A protein and the small-molecule ligand that binds it are described below.
Small molecule (SMILES): COc1ccccc1OCCNC[C@H](O)COc1cccc2[nH]c3ccccc3c12

Sequence of chain 1.B:
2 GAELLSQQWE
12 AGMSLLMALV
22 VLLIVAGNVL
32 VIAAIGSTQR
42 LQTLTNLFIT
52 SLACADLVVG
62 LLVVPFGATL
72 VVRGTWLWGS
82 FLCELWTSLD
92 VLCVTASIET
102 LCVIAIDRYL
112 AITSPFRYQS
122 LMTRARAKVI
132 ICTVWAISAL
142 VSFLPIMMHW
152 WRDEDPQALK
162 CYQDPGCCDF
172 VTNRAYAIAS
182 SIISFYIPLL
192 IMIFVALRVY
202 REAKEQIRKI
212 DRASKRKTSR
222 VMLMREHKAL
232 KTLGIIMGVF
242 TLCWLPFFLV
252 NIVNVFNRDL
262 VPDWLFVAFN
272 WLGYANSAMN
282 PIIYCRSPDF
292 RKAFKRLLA

Binding-site contacts:
Ligand atom O3 contacts residue ASN271 of chain 1.B at 3.2 Å (h-bond).
Ligand atom C4 contacts residue PHE249 of chain 1.B at 3.8 Å (hydrophobic).
Ligand atom N1 contacts residue SER181 of chain 1.B at 2.9 Å (h-bond).
Ligand atom C16 contacts residue ASP91 of chain 1.B at 3.5 Å.
Ligand atom C9 contacts residue ASN252 of chain 1.B at 3.5 Å.
Ligand atom C17 contacts residue ASP91 of chain 1.B at 3.6 Å.
Ligand atom C6 contacts residue PHE249 of chain 1.B at 3.8 Å (hydrophobic).
Ligand atom C13 contacts residue PHE249 of chain 1.B at 3.7 Å (hydrophobic).
Ligand atom C1 contacts residue ASP91 of chain 1.B at 3.5 Å.
Ligand atom C16 contacts residue ASN271 of chain 1.B at 3.7 Å.
Ligand atom O1 contacts residue TRP245 of chain 1.B at 3.7 Å.
Ligand atom N2 contacts residue ASP91 of chain 1.B at 2.7 Å (salt-bridge).
Ligand atom C20 contacts residue LEU71 of chain 1.B at 3.5 Å (hydrophobic).
Ligand atom C12 contacts residue SER185 of chain 1.B at 3.7 Å.
Ligand atom C14 contacts residue PHE249 of chain 1.B at 3.6 Å (hydrophobic).
Ligand atom C6 contacts residue SER181 of chain 1.B at 3.6 Å.
Ligand atom C13 contacts residue VAL92 of chain 1.B at 3.8 Å (hydrophobic).
Ligand atom C12 contacts residue VAL92 of chain 1.B at 3.7 Å (hydrophobic).
Ligand atom C17 contacts residue TRP87 of chain 1.B at 3.6 Å (hydrophobic).
Ligand atom O2 contacts residue PHE248 of chain 1.B at 3.6 Å.
Ligand atom C11 contacts residue ASN252 of chain 1.B at 3.5 Å.
Ligand atom C23 contacts residue TYR275 of chain 1.B at 3.3 Å (hydrophobic).
Ligand atom C2 contacts residue ASP91 of chain 1.B at 3.5 Å.
Ligand atom C15 contacts residue ASN271 of chain 1.B at 3.6 Å.
Ligand atom C24 contacts residue ASP170 of chain 1.B at 3.1 Å.
Ligand atom N2 contacts residue ASN271 of chain 1.B at 3.0 Å (h-bond).
Ligand atom C15 contacts residue ASP91 of chain 1.B at 3.5 Å.
Ligand atom C23 contacts residue TRP87 of chain 1.B at 3.8 Å (hydrophobic).
Ligand atom C22 contacts residue TRP272 of chain 1.B at 3.7 Å (hydrophobic).
Ligand atom C10 contacts residue ASN252 of chain 1.B at 3.2 Å.
Ligand atom C11 contacts residue PHE171 of chain 1.B at 3.6 Å (hydrophobic).
Ligand atom C1 contacts residue ASN271 of chain 1.B at 3.5 Å.
Ligand atom O1 contacts residue ASN271 of chain 1.B at 2.9 Å (h-bond).
Ligand atom O1 contacts residue ASP91 of chain 1.B at 2.5 Å (salt-bridge).
Ligand atom C1 contacts residue PHE248 of chain 1.B at 3.8 Å (hydrophobic).
Ligand atom O1 contacts residue TYR275 of chain 1.B at 3.6 Å.
Ligand atom C8 contacts residue PHE171 of chain 1.B at 3.7 Å (hydrophobic).
Ligand atom C3 contacts residue PHE249 of chain 1.B at 3.8 Å (hydrophobic).
Ligand atom C9 contacts residue TYR177 of chain 1.B at 3.6 Å (hydrophobic).
Ligand atom C18 contacts residue ASN271 of chain 1.B at 3.8 Å.